The small molecule below binds the protein below.
Small molecule (SMILES): O=C(NO)N[C@@H](Cc1ccccc1)C(=O)O

Sequence of chain 1.D:
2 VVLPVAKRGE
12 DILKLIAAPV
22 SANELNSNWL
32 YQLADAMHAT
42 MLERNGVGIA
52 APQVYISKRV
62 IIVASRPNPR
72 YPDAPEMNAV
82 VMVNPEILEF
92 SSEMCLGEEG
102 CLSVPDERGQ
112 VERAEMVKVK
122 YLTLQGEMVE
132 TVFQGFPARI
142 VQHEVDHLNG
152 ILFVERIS

Binding-site contacts:
Ligand atom C1 contacts residue GLU145 of chain 1.D at 3.6 Å.
Ligand atom C1 contacts residue GLY49 of chain 1.D at 3.6 Å.
Ligand atom O1 contacts residue CYS102 of chain 1.D at 3.2 Å (h-bond).
Ligand atom N contacts residue GLY49 of chain 1.D at 3.2 Å (h-bond).
Ligand atom N2 contacts residue GLU145 of chain 1.D at 2.5 Å (salt-bridge).
Ligand atom CA contacts residue GLY101 of chain 1.D at 3.6 Å.
Ligand atom O contacts residue VAL48 of chain 1.D at 2.9 Å (h-bond).
Ligand atom C contacts residue ARG71 of chain 1.D at 3.4 Å.
Ligand atom O2 contacts residue HIS148 of chain 1.D at 2.7 Å (h-bond).
Ligand atom C1 contacts residue GLN54 of chain 1.D at 3.7 Å.
Ligand atom O1 contacts residue ZN1 of chain 1.K at 2.1 Å.
Ligand atom N2 contacts residue GLN54 of chain 1.D at 3.4 Å (h-bond).
Ligand atom OXT contacts residue CYS102 of chain 1.D at 3.5 Å (h-bond).
Ligand atom O2 contacts residue ZN1 of chain 1.K at 1.7 Å.
Ligand atom O2 contacts residue HIS144 of chain 1.D at 2.3 Å (h-bond).
Ligand atom N2 contacts residue HIS144 of chain 1.D at 3.4 Å (h-bond).
Ligand atom CD2 contacts residue VAL48 of chain 1.D at 3.5 Å (hydrophobic).
Ligand atom CZ contacts residue GLU100 of chain 1.D at 3.5 Å.
Ligand atom O1 contacts residue LEU103 of chain 1.D at 2.9 Å (h-bond).
Ligand atom O2 contacts residue GLN54 of chain 1.D at 3.6 Å (h-bond).
Ligand atom C1 contacts residue ZN1 of chain 1.K at 3.0 Å.
Ligand atom OXT contacts residue ARG71 of chain 1.D at 2.6 Å (salt-bridge).
Ligand atom CB contacts residue GLU145 of chain 1.D at 3.5 Å.
Ligand atom CD1 contacts residue HIS144 of chain 1.D at 3.6 Å.
Ligand atom O2 contacts residue GLU145 of chain 1.D at 3.2 Å (salt-bridge).
Ligand atom CZ contacts residue PHE137 of chain 1.D at 3.8 Å (hydrophobic).
Ligand atom OXT contacts residue TYR72 of chain 1.D at 2.7 Å (h-bond).
Ligand atom CE2 contacts residue PHE137 of chain 1.D at 3.6 Å (hydrophobic).
Ligand atom C contacts residue TYR72 of chain 1.D at 3.5 Å (hydrophobic).
Ligand atom O contacts residue ARG71 of chain 1.D at 3.0 Å (salt-bridge).
Ligand atom CD2 contacts residue TYR72 of chain 1.D at 3.1 Å (hydrophobic).
Ligand atom CE2 contacts residue TYR72 of chain 1.D at 3.4 Å (hydrophobic).
Ligand atom O contacts residue TYR72 of chain 1.D at 3.4 Å.
Ligand atom O contacts residue GLY47 of chain 1.D at 3.3 Å.
Ligand atom OXT contacts residue GLY101 of chain 1.D at 3.3 Å (h-bond).
Ligand atom O1 contacts residue GLN54 of chain 1.D at 3.1 Å (h-bond).
Ligand atom O1 contacts residue HIS144 of chain 1.D at 3.5 Å (h-bond).
Ligand atom N2 contacts residue ZN1 of chain 1.K at 2.9 Å.
Ligand atom N2 contacts residue GLY49 of chain 1.D at 3.6 Å (h-bond).
Ligand atom C1 contacts residue LEU103 of chain 1.D at 3.7 Å (hydrophobic).